Binding-site contacts:
Ligand atom O7 contacts residue ASN154 of chain 1.D at 4.4 Å.
Ligand atom C1 contacts residue ASN154 of chain 1.D at 1.4 Å.
Ligand atom N2 contacts residue GLU150 of chain 1.D at 3.5 Å (salt-bridge).
Ligand atom O7 contacts residue GLU150 of chain 1.D at 3.2 Å (salt-bridge).
Ligand atom C3 contacts residue ASN154 of chain 1.D at 3.8 Å.
Ligand atom O6 contacts residue THR156 of chain 1.D at 3.8 Å.
Ligand atom O5 contacts residue ASN154 of chain 1.D at 2.4 Å (h-bond).
Ligand atom C2 contacts residue ASN154 of chain 1.D at 2.4 Å.
Ligand atom N2 contacts residue ASN154 of chain 1.D at 2.9 Å (h-bond).
Ligand atom C7 contacts residue GLU150 of chain 1.D at 3.6 Å.
Ligand atom C7 contacts residue ASN154 of chain 1.D at 3.5 Å.
Ligand atom O5 contacts residue THR156 of chain 1.D at 4.1 Å.
Ligand atom C5 contacts residue ASN154 of chain 1.D at 3.7 Å.
Ligand atom C8 contacts residue ASN154 of chain 1.D at 3.8 Å.
Ligand atom C2 contacts residue GLU150 of chain 1.D at 4.5 Å.
Ligand atom C4 contacts residue ASN154 of chain 1.D at 4.2 Å.

Sequence of chain 1.D:
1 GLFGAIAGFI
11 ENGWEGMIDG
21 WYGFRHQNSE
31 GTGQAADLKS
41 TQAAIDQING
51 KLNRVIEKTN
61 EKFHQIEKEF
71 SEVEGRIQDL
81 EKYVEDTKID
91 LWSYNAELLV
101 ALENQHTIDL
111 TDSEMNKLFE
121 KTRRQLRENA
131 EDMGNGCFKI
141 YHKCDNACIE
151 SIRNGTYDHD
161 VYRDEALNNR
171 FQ

This protein binds this small molecule.
Small molecule (SMILES): CC(=O)N[C@@H]1[C@@H](O)[C@H](O)[C@@H](CO)O[C@H]1O